Binding-site contacts:
Ligand atom O5 contacts residue ASN291 of chain 3.A at 2.4 Å (h-bond).
Ligand atom C2 contacts residue ASN291 of chain 3.A at 2.7 Å.
Ligand atom C7 contacts residue ASN291 of chain 3.A at 3.3 Å.
Ligand atom C3 contacts residue ASN291 of chain 3.A at 3.9 Å.
Ligand atom C8 contacts residue ASN280 of chain 3.A at 4.5 Å.
Ligand atom C8 contacts residue LYS282 of chain 3.A at 4.4 Å.
Ligand atom C1 contacts residue ASN291 of chain 3.A at 1.5 Å.
Ligand atom C5 contacts residue ASN291 of chain 3.A at 3.6 Å.
Ligand atom O7 contacts residue ASN280 of chain 3.A at 3.9 Å.
Ligand atom C4 contacts residue ASN291 of chain 3.A at 4.3 Å.
Ligand atom O7 contacts residue ASN291 of chain 3.A at 3.4 Å (h-bond).
Ligand atom N2 contacts residue ASN291 of chain 3.A at 3.0 Å (h-bond).
Ligand atom C8 contacts residue ASN291 of chain 3.A at 3.7 Å.

This protein binds this small molecule.
Small molecule (SMILES): CC(=O)N[C@H]1[C@H](O[C@H]2[C@H](O)[C@@H](NC(C)=O)CO[C@@H]2CO)O[C@H](CO)[C@@H](O)[C@@H]1O

Sequence of chain 3.A:
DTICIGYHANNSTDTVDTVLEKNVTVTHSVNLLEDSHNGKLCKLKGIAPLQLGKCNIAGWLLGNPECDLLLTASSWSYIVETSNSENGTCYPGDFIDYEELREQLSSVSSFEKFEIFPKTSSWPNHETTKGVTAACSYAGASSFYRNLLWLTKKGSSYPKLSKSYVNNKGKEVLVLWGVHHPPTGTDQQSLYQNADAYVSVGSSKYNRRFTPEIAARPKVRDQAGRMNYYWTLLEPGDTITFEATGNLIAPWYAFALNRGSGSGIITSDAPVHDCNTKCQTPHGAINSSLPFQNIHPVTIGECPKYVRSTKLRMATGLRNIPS